Sequence of chain 1.B:
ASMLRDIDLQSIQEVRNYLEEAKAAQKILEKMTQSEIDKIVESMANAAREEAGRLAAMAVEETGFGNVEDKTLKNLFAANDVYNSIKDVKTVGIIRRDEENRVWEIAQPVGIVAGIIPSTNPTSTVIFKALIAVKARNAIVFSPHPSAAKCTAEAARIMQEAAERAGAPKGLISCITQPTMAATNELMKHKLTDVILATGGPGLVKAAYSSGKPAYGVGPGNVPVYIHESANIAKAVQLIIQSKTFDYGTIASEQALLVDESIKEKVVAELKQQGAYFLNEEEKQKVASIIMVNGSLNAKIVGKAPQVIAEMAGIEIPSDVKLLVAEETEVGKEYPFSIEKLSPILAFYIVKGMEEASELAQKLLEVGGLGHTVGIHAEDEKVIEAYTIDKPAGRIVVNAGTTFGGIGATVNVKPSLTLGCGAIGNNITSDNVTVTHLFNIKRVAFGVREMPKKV

Binding-site contacts:
Ligand atom C4' contacts residue HIS166 of chain 1.B at 3.8 Å.
Ligand atom C4D contacts residue HIS166 of chain 1.B at 4.5 Å.
Ligand atom O5' contacts residue HIS166 of chain 1.B at 3.6 Å.
Ligand atom O3D contacts residue SER168 of chain 1.B at 3.6 Å.
Ligand atom C2 contacts residue GLY224 of chain 1.B at 4.5 Å.
Ligand atom C3D contacts residue SER168 of chain 1.B at 3.9 Å.
Ligand atom C4D contacts residue SER168 of chain 1.B at 4.4 Å.
Ligand atom C2D contacts residue ALA321 of chain 1.B at 4.1 Å (hydrophobic).
Ligand atom O5D contacts residue ALA321 of chain 1.B at 3.7 Å.
Ligand atom O3' contacts residue LEU225 of chain 1.B at 4.4 Å.
Ligand atom O4' contacts residue LEU225 of chain 1.B at 4.1 Å.
Ligand atom C5D contacts residue HIS166 of chain 1.B at 4.5 Å.
Ligand atom O2A contacts residue HIS166 of chain 1.B at 4.4 Å.
Ligand atom O1B contacts residue HIS166 of chain 1.B at 4.3 Å.
Ligand atom PB contacts residue HIS166 of chain 1.B at 4.5 Å.
Ligand atom O2' contacts residue LEU225 of chain 1.B at 3.2 Å.
Ligand atom N3 contacts residue GLY224 of chain 1.B at 4.3 Å.
Ligand atom O3' contacts residue PRO167 of chain 1.B at 3.7 Å.
Ligand atom C5D contacts residue ALA321 of chain 1.B at 3.8 Å (hydrophobic).
Ligand atom PA contacts residue HIS166 of chain 1.B at 4.1 Å.
Ligand atom C4 contacts residue LEU225 of chain 1.B at 4.5 Å (hydrophobic).
Ligand atom N3 contacts residue LEU225 of chain 1.B at 4.3 Å.
Ligand atom C1' contacts residue LEU225 of chain 1.B at 3.9 Å (hydrophobic).
Ligand atom C5' contacts residue HIS166 of chain 1.B at 3.8 Å.
Ligand atom C2' contacts residue LEU225 of chain 1.B at 4.1 Å (hydrophobic).
Ligand atom O3A contacts residue HIS166 of chain 1.B at 3.5 Å (h-bond).
Ligand atom O1B contacts residue SER140 of chain 1.B at 3.9 Å.

This small molecule binds to this protein.
Small molecule (SMILES): Nc1ncnc2c1ncn2[C@@H]1O[C@H](CO[P](=O)(O)O[P](=O)(O)OC[C@H]2O[C@@H](O)[C@H](O)[C@@H]2O)[C@@H](O)[C@H]1O